Binding-site contacts:
Ligand atom CAT contacts residue ARG60 of chain 2.A at 3.9 Å.
Ligand atom PAG contacts residue TYR134 of chain 2.A at 4.0 Å.
Ligand atom CAF contacts residue LEU178 of chain 2.A at 4.0 Å (hydrophobic).
Ligand atom CAD contacts residue ASN179 of chain 2.A at 3.3 Å.
Ligand atom PAG contacts residue ARG133 of chain 2.A at 3.7 Å.
Ligand atom CAT contacts residue ARG64 of chain 2.A at 3.5 Å.
Ligand atom CAS contacts residue ARG60 of chain 2.A at 4.3 Å.
Ligand atom CAQ contacts residue GLY57 of chain 2.A at 3.9 Å.
Ligand atom CAC contacts residue ARG133 of chain 2.A at 4.4 Å.
Ligand atom OAH contacts residue ARG60 of chain 2.A at 2.8 Å (salt-bridge).
Ligand atom CAD contacts residue ARG133 of chain 2.A at 4.1 Å.
Ligand atom CAS contacts residue ALA61 of chain 2.A at 4.4 Å (hydrophobic).
Ligand atom CAR contacts residue GLY57 of chain 2.A at 3.5 Å.
Ligand atom OAI contacts residue ARG60 of chain 2.A at 4.1 Å.
Ligand atom CAA contacts residue VAL182 of chain 2.A at 4.2 Å (hydrophobic).
Ligand atom OAI contacts residue ASN179 of chain 2.A at 4.2 Å.
Ligand atom OAH contacts residue ARG133 of chain 2.A at 2.8 Å (salt-bridge).
Ligand atom PAG contacts residue ARG60 of chain 2.A at 3.7 Å.
Ligand atom CAF contacts residue ASN230 of chain 2.A at 4.4 Å.
Ligand atom CAU contacts residue ARG60 of chain 2.A at 4.1 Å.
Ligand atom CAR contacts residue ALA61 of chain 2.A at 4.0 Å (hydrophobic).
Ligand atom CAF contacts residue VAL182 of chain 2.A at 3.8 Å (hydrophobic).
Ligand atom CAE contacts residue ASN179 of chain 2.A at 3.2 Å.
Ligand atom CAP contacts residue ARG60 of chain 2.A at 4.4 Å.
Ligand atom OAI contacts residue TYR134 of chain 2.A at 2.7 Å (h-bond).
Ligand atom CAE contacts residue VAL182 of chain 2.A at 3.9 Å (hydrophobic).
Ligand atom CAS contacts residue ARG64 of chain 2.A at 3.8 Å.
Ligand atom CAE contacts residue LEU178 of chain 2.A at 3.8 Å (hydrophobic).
Ligand atom OAJ contacts residue TYR134 of chain 2.A at 4.2 Å.
Ligand atom CAQ contacts residue ARG60 of chain 2.A at 4.4 Å.
Ligand atom CAF contacts residue ASN179 of chain 2.A at 4.5 Å.
Ligand atom CAD contacts residue VAL182 of chain 2.A at 4.5 Å (hydrophobic).
Ligand atom OAH contacts residue VAL182 of chain 2.A at 4.4 Å.
Ligand atom OAI contacts residue ARG133 of chain 2.A at 2.8 Å (salt-bridge).
Ligand atom CAR contacts residue ARG60 of chain 2.A at 3.8 Å.
Ligand atom OAH contacts residue TYR134 of chain 2.A at 4.1 Å.
Ligand atom OAJ contacts residue ARG60 of chain 2.A at 3.1 Å (salt-bridge).

A small-molecule ligand and the protein it binds are described below.
Small molecule (SMILES): O=C(COc1ccccc1P(=O)(O)O)NC1CCCCC1

Sequence of chain 2.A:
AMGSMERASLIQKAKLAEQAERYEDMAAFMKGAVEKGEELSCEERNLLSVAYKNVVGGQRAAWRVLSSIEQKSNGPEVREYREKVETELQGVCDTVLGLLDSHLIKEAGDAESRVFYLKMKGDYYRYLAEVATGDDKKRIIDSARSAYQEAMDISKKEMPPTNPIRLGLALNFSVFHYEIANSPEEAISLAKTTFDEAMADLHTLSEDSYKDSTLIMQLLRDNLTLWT